Sequence of chain 1.R:
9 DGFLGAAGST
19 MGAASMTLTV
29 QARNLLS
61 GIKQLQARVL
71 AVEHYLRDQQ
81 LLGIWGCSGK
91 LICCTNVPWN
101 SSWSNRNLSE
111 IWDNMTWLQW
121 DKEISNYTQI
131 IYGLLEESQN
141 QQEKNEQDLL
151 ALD

The small molecule below binds the protein below.
Small molecule (SMILES): CC(=O)N[C@@H]1[C@@H](O)[C@H](O)[C@@H](CO)O[C@H]1O

Binding-site contacts:
Ligand atom C4 contacts residue ASN126 of chain 1.R at 4.2 Å.
Ligand atom O7 contacts residue TYR127 of chain 1.R at 3.6 Å.
Ligand atom C2 contacts residue ASN126 of chain 1.R at 2.4 Å.
Ligand atom C1 contacts residue ASN126 of chain 1.R at 1.4 Å.
Ligand atom C3 contacts residue ASN126 of chain 1.R at 3.8 Å.
Ligand atom O5 contacts residue ASN126 of chain 1.R at 2.4 Å (h-bond).
Ligand atom N2 contacts residue ASN126 of chain 1.R at 2.9 Å (h-bond).
Ligand atom C7 contacts residue TYR127 of chain 1.R at 4.5 Å (hydrophobic).
Ligand atom C7 contacts residue GLU123 of chain 1.R at 4.5 Å.
Ligand atom C8 contacts residue GLU123 of chain 1.R at 3.1 Å.
Ligand atom C8 contacts residue TYR127 of chain 1.R at 4.0 Å (hydrophobic).
Ligand atom C8 contacts residue ASN126 of chain 1.R at 3.9 Å.
Ligand atom C7 contacts residue ASN126 of chain 1.R at 3.3 Å.
Ligand atom O7 contacts residue ASN126 of chain 1.R at 3.3 Å (h-bond).
Ligand atom C5 contacts residue ASN126 of chain 1.R at 3.7 Å.